The protein below binds the small molecule below.
Small molecule (SMILES): O=S1(=O)C[C@H](O)[C@@H](N2CCN(c3ccccc3Cl)CC2)C1

Sequence of chain 1.E:
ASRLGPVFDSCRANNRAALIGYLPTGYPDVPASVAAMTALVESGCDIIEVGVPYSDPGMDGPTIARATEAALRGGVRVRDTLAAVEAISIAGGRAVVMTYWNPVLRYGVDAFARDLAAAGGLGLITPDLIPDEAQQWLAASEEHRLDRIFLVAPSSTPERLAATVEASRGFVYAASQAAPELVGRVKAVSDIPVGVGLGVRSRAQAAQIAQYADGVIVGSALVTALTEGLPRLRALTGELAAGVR

Binding-site contacts:
Ligand atom C19 contacts residue TYR200 of chain 1.F at 3.6 Å (hydrophobic).
Ligand atom C04 contacts residue GLY295 of chain 1.F at 3.9 Å.
Ligand atom C16 contacts residue PRO208 of chain 1.F at 3.7 Å (hydrophobic).
Ligand atom O11 contacts residue PRO31 of chain 1.F at 3.5 Å.
Ligand atom C18 contacts residue PHE202 of chain 1.F at 3.6 Å (hydrophobic).
Ligand atom C05 contacts residue PHE188 of chain 1.F at 3.9 Å (hydrophobic).
Ligand atom CL21 contacts residue TRP191 of chain 1.F at 3.6 Å.
Ligand atom C16 contacts residue GLY207 of chain 1.F at 3.9 Å.
Ligand atom C20 contacts residue TYR200 of chain 1.F at 3.8 Å (hydrophobic).
Ligand atom N06 contacts residue HIS294 of chain 1.F at 3.6 Å.
Ligand atom O14 contacts residue PHE293 of chain 1.F at 3.9 Å.
Ligand atom O10 contacts residue MET67 of chain 1.E at 3.8 Å.
Ligand atom C04 contacts residue VAL30 of chain 1.F at 3.7 Å (hydrophobic).
Ligand atom C04 contacts residue HIS294 of chain 1.F at 3.8 Å.
Ligand atom O10 contacts residue GLY66 of chain 1.E at 3.0 Å (h-bond).
Ligand atom C02 contacts residue ILE184 of chain 1.F at 3.7 Å (hydrophobic).
Ligand atom C01 contacts residue HIS294 of chain 1.F at 3.5 Å.
Ligand atom O11 contacts residue ASP136 of chain 1.E at 3.6 Å.
Ligand atom C05 contacts residue GLY295 of chain 1.F at 3.9 Å.
Ligand atom C08 contacts residue PHE188 of chain 1.F at 3.4 Å (hydrophobic).
Ligand atom O14 contacts residue GLY295 of chain 1.F at 3.1 Å (h-bond).
Ligand atom C20 contacts residue PRO208 of chain 1.F at 3.6 Å (hydrophobic).
Ligand atom C18 contacts residue PRO208 of chain 1.F at 3.8 Å (hydrophobic).
Ligand atom O10 contacts residue ASP64 of chain 1.E at 3.6 Å.
Ligand atom O14 contacts residue TYR29 of chain 1.F at 3.9 Å.
Ligand atom C17 contacts residue PRO208 of chain 1.F at 3.8 Å (hydrophobic).
Ligand atom C17 contacts residue GLY207 of chain 1.F at 3.7 Å.
Ligand atom C19 contacts residue PRO208 of chain 1.F at 3.7 Å (hydrophobic).
Ligand atom C17 contacts residue PHE202 of chain 1.F at 3.4 Å (hydrophobic).
Ligand atom C19 contacts residue PHE211 of chain 1.F at 3.6 Å (hydrophobic).
Ligand atom CL21 contacts residue LEU34 of chain 1.F at 3.5 Å.
Ligand atom O11 contacts residue PHE188 of chain 1.F at 3.8 Å.
Ligand atom C12 contacts residue ASP136 of chain 1.E at 3.8 Å.
Ligand atom C18 contacts residue PHE211 of chain 1.F at 3.7 Å (hydrophobic).
Ligand atom C18 contacts residue TYR200 of chain 1.F at 3.7 Å (hydrophobic).
Ligand atom C15 contacts residue PRO208 of chain 1.F at 3.6 Å (hydrophobic).
Ligand atom C13 contacts residue TYR29 of chain 1.F at 3.7 Å (hydrophobic).
Ligand atom N06 contacts residue GLY295 of chain 1.F at 3.9 Å.
Ligand atom O14 contacts residue HIS294 of chain 1.F at 2.9 Å (h-bond).
Ligand atom O10 contacts residue TYR108 of chain 1.E at 3.3 Å.

Sequence of chain 1.F:
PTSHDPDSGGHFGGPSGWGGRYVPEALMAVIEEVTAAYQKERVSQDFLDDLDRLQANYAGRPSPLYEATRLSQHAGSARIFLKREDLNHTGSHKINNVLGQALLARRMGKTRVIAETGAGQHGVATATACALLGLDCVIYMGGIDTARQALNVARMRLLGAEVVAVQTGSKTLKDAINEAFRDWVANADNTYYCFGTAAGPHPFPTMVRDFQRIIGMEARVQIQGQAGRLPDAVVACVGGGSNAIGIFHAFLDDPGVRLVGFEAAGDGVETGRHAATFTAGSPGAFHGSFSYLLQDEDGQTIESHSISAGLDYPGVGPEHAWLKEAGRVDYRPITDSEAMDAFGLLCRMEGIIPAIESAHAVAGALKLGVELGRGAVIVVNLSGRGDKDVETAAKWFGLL